This small molecule binds to this protein.
Small molecule (SMILES): O=c1ccn([C@@H]2O[C@H](CO)[C@H]3O[P](O)(=S)O[C@H]32)c(=O)[nH]1

Sequence of chain 1.C:
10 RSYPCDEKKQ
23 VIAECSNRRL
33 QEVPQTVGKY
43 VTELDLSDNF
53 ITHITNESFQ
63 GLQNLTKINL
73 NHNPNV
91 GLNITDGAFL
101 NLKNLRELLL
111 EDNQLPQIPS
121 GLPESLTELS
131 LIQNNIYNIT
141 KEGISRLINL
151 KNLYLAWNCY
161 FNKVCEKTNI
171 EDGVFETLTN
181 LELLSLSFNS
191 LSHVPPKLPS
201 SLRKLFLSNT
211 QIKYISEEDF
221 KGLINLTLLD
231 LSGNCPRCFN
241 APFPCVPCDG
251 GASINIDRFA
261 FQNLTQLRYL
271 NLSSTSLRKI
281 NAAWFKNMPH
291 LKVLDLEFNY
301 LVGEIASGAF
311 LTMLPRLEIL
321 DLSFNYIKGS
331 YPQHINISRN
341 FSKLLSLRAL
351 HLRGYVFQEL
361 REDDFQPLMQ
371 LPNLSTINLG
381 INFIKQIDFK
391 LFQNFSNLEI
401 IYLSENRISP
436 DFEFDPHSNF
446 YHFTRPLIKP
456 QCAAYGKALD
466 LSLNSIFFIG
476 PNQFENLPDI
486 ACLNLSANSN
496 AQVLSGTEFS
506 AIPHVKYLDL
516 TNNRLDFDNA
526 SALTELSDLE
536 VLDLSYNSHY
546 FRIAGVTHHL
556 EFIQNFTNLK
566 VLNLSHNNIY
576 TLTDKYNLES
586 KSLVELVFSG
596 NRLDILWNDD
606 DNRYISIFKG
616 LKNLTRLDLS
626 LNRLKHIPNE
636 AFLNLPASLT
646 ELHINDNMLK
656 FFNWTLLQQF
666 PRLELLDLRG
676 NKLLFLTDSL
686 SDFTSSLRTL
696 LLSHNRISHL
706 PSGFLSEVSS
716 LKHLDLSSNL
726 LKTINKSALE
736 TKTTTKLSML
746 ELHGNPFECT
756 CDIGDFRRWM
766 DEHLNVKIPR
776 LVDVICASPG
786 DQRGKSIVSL

Binding-site contacts:
Ligand atom S contacts residue ILE548 of chain 1.C at 3.4 Å.
Ligand atom O5 contacts residue ARG353 of chain 1.D at 2.1 Å (salt-bridge).
Ligand atom O contacts residue PHE448 of chain 1.D at 3.8 Å.
Ligand atom N1 contacts residue PRO242 of chain 1.D at 3.5 Å.
Ligand atom S contacts residue ILE381 of chain 1.D at 3.9 Å.
Ligand atom O2 contacts residue HIS447 of chain 1.D at 3.8 Å.
Ligand atom O3 contacts residue PHE298 of chain 1.D at 3.8 Å.
Ligand atom C7 contacts residue PHE298 of chain 1.D at 3.5 Å (hydrophobic).
Ligand atom C7 contacts residue PHE243 of chain 1.D at 4.0 Å (hydrophobic).
Ligand atom O2 contacts residue PHE445 of chain 1.D at 3.2 Å (h-bond).
Ligand atom N contacts residue PHE298 of chain 1.D at 3.4 Å.
Ligand atom C8 contacts residue PHE298 of chain 1.D at 3.0 Å (hydrophobic).
Ligand atom C contacts residue ALA549 of chain 1.C at 4.0 Å (hydrophobic).
Ligand atom O6 contacts residue PHE298 of chain 1.D at 3.6 Å.
Ligand atom C1 contacts residue TYR446 of chain 1.D at 3.5 Å (hydrophobic).
Ligand atom O6 contacts residue ARG353 of chain 1.D at 3.7 Å.
Ligand atom C1 contacts residue PHE298 of chain 1.D at 4.0 Å (hydrophobic).
Ligand atom C5 contacts residue PHE298 of chain 1.D at 4.0 Å (hydrophobic).
Ligand atom O4 contacts residue PHE298 of chain 1.D at 3.3 Å.
Ligand atom C5 contacts residue TYR446 of chain 1.D at 3.7 Å (hydrophobic).
Ligand atom C8 contacts residue PRO242 of chain 1.D at 3.8 Å (hydrophobic).
Ligand atom O3 contacts residue PHE243 of chain 1.D at 3.3 Å.
Ligand atom O4 contacts residue ALA549 of chain 1.C at 3.7 Å.
Ligand atom S contacts residue GLY550 of chain 1.C at 3.1 Å (h-bond).
Ligand atom O1 contacts residue ALA549 of chain 1.C at 3.8 Å.
Ligand atom C6 contacts residue PHE298 of chain 1.D at 3.8 Å (hydrophobic).
Ligand atom O5 contacts residue ILE381 of chain 1.D at 3.8 Å.
Ligand atom C5 contacts residue PHE445 of chain 1.D at 3.5 Å (hydrophobic).
Ligand atom P contacts residue PHE324 of chain 1.D at 3.7 Å.
Ligand atom N1 contacts residue PHE298 of chain 1.D at 2.9 Å.
Ligand atom C4 contacts residue PHE448 of chain 1.D at 3.9 Å (hydrophobic).
Ligand atom S contacts residue PHE324 of chain 1.D at 3.5 Å.
Ligand atom O6 contacts residue PHE324 of chain 1.D at 3.5 Å.
Ligand atom C7 contacts residue PRO242 of chain 1.D at 3.9 Å (hydrophobic).
Ligand atom P contacts residue ARG353 of chain 1.D at 3.4 Å.
Ligand atom O2 contacts residue TYR446 of chain 1.D at 3.9 Å.
Ligand atom O6 contacts residue TYR446 of chain 1.D at 3.8 Å.
Ligand atom C6 contacts residue PHE445 of chain 1.D at 3.3 Å (hydrophobic).
Ligand atom O5 contacts residue PHE324 of chain 1.D at 3.5 Å.
Ligand atom O4 contacts residue GLY550 of chain 1.C at 3.3 Å.

Sequence of chain 1.D:
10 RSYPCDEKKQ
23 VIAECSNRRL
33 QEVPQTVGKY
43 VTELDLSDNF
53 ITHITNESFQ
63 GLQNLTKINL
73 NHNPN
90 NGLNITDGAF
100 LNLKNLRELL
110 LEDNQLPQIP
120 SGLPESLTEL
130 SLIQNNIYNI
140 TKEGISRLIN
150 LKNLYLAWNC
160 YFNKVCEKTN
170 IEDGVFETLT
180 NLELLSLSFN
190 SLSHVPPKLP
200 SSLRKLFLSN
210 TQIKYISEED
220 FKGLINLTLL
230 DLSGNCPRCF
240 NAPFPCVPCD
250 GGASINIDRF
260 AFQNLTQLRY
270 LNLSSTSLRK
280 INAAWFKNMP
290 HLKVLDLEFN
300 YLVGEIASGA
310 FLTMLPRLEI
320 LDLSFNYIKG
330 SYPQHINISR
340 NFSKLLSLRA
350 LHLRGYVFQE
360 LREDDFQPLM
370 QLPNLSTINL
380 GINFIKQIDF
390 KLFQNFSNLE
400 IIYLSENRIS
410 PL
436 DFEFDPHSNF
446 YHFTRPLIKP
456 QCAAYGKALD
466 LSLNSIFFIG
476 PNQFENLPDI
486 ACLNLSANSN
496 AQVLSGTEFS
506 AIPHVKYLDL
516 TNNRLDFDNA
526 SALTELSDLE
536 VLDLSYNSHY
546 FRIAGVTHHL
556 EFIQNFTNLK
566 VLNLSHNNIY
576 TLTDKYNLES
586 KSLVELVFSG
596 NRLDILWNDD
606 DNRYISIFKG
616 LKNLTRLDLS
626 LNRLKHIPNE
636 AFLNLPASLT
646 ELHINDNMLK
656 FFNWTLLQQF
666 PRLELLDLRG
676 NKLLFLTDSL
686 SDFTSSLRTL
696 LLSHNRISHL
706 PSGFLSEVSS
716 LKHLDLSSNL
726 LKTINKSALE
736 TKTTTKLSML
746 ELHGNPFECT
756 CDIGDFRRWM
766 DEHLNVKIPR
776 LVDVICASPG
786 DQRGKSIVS